Sequence of chain 1.B:
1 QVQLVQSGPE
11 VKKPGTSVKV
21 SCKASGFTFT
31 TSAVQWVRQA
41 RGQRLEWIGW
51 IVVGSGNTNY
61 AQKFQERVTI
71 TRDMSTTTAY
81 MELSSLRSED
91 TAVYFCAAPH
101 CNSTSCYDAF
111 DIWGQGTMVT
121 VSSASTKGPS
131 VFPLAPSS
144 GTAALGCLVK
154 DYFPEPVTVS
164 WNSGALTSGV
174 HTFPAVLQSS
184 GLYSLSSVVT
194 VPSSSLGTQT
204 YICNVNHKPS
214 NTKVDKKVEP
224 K

Binding-site contacts:
Ligand atom O4 contacts residue TYR107 of chain 1.B at 4.2 Å.
Ligand atom C5 contacts residue ASN102 of chain 1.B at 3.7 Å.
Ligand atom C1 contacts residue SER105 of chain 1.B at 4.1 Å.
Ligand atom C6 contacts residue SER105 of chain 1.B at 3.9 Å.
Ligand atom O7 contacts residue ASN102 of chain 1.B at 3.4 Å (h-bond).
Ligand atom C6 contacts residue HIS100 of chain 1.B at 3.1 Å.
Ligand atom N2 contacts residue ASN102 of chain 1.B at 2.8 Å (h-bond).
Ligand atom C7 contacts residue SER105 of chain 1.B at 4.4 Å.
Ligand atom C5 contacts residue HIS100 of chain 1.B at 4.4 Å.
Ligand atom C2 contacts residue THR104 of chain 1.B at 4.5 Å.
Ligand atom O5 contacts residue ASN102 of chain 1.B at 2.4 Å (h-bond).
Ligand atom C7 contacts residue ASN102 of chain 1.B at 3.3 Å.
Ligand atom O7 contacts residue SER105 of chain 1.B at 3.8 Å.
Ligand atom C8 contacts residue SER105 of chain 1.B at 4.4 Å.
Ligand atom C1 contacts residue THR104 of chain 1.B at 4.1 Å.
Ligand atom C4 contacts residue ASN102 of chain 1.B at 4.2 Å.
Ligand atom O5 contacts residue SER105 of chain 1.B at 3.8 Å.
Ligand atom C3 contacts residue ASN102 of chain 1.B at 3.8 Å.
Ligand atom C8 contacts residue ASN102 of chain 1.B at 4.4 Å.
Ligand atom C6 contacts residue TYR107 of chain 1.B at 3.7 Å (hydrophobic).
Ligand atom C2 contacts residue ASN102 of chain 1.B at 2.4 Å.
Ligand atom C1 contacts residue ASN102 of chain 1.B at 1.4 Å.
Ligand atom N2 contacts residue THR104 of chain 1.B at 4.0 Å.
Ligand atom C5 contacts residue SER105 of chain 1.B at 3.5 Å.

A protein and the small-molecule ligand that binds it are described below.
Small molecule (SMILES): CC(=O)N[C@H]1[C@H](O[C@H]2[C@H](O)[C@@H](NC(C)=O)CO[C@@H]2CO[C@@H]2O[C@@H](C)[C@@H](O)[C@@H](O)[C@@H]2O)O[C@H](CO)[C@@H](O)[C@@H]1O